Binding-site contacts:
Ligand atom C5 contacts residue ASN137 of chain 1.B at 3.7 Å.
Ligand atom C1 contacts residue ASN17 of chain 1.B at 1.5 Å.
Ligand atom C2 contacts residue ASN17 of chain 1.B at 2.6 Å.
Ligand atom C4 contacts residue ASN17 of chain 1.B at 4.3 Å.
Ligand atom O7 contacts residue ASN17 of chain 1.B at 3.5 Å (h-bond).
Ligand atom C8 contacts residue VAL16 of chain 1.B at 4.5 Å (hydrophobic).
Ligand atom C8 contacts residue ASN17 of chain 1.B at 4.3 Å.
Ligand atom N2 contacts residue ASN17 of chain 1.B at 3.1 Å (h-bond).
Ligand atom C7 contacts residue ASN17 of chain 1.B at 3.4 Å.
Ligand atom O5 contacts residue ASN137 of chain 1.B at 3.8 Å.
Ligand atom C5 contacts residue ASN17 of chain 1.B at 3.7 Å.
Ligand atom C3 contacts residue ASN137 of chain 1.B at 4.4 Å.
Ligand atom C6 contacts residue ASN137 of chain 1.B at 4.1 Å.
Ligand atom C1 contacts residue ASN137 of chain 1.B at 4.1 Å.
Ligand atom O5 contacts residue ASN17 of chain 1.B at 2.4 Å (h-bond).
Ligand atom C8 contacts residue CYS15 of chain 1.B at 3.3 Å (hydrophobic).
Ligand atom C3 contacts residue ASN17 of chain 1.B at 3.9 Å.

A small-molecule ligand and the protein it binds are described below.
Small molecule (SMILES): CC(=O)N[C@H]1[C@H](O[C@H]2[C@H](O)[C@@H](NC(C)=O)CO[C@@H]2CO)O[C@H](CO)[C@@H](O)[C@@H]1O

Sequence of chain 1.B:
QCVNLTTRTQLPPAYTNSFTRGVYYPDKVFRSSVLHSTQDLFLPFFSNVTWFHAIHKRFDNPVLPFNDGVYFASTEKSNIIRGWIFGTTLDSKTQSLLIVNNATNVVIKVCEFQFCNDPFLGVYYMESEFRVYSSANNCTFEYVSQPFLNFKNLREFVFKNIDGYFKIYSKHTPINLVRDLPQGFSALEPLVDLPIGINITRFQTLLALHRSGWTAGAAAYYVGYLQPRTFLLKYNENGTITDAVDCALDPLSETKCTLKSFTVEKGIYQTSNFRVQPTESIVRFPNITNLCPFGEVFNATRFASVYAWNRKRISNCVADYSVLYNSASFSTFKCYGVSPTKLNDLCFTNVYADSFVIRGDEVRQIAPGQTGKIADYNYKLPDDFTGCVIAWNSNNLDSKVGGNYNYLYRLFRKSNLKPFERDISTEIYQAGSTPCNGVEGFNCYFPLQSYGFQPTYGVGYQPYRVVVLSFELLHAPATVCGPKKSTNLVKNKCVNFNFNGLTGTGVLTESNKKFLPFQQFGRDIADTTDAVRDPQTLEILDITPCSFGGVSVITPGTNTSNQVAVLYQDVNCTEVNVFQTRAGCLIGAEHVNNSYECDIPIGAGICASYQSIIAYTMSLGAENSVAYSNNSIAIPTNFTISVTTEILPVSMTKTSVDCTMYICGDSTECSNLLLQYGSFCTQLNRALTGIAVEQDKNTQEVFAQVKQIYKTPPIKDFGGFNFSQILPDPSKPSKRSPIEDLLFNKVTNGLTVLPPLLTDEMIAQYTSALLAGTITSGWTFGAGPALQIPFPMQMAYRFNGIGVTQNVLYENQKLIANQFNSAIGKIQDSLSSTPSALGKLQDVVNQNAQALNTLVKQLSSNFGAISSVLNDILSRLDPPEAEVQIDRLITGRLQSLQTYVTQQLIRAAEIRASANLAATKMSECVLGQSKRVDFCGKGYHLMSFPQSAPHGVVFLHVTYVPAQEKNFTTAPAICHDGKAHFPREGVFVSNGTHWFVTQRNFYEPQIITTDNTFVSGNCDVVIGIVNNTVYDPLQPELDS